This small molecule binds to this protein.
Small molecule (SMILES): O=c1ccn([C@@H]2O[C@H](CO[P](=O)(O)O[P](=O)(O)O[C@H]3OC[C@@H](O)[C@H](O)[C@H]3O)[C@@H](O)[C@H]2O)c(=O)[nH]1

Sequence of chain 1.C:
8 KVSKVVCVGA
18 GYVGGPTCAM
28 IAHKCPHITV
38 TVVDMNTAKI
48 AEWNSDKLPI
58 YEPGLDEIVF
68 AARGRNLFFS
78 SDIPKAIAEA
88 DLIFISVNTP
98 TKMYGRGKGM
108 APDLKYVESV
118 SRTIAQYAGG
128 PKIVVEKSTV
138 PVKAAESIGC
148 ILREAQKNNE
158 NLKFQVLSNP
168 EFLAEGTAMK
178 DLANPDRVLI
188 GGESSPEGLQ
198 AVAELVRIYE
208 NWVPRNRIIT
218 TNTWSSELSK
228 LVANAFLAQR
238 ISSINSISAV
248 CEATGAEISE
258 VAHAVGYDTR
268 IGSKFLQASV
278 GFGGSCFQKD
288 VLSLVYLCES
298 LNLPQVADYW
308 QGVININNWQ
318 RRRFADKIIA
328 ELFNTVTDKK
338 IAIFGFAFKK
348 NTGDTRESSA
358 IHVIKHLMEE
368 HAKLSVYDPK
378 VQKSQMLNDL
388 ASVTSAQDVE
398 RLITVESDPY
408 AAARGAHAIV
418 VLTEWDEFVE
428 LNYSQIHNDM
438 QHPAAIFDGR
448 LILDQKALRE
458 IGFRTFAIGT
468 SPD

Sequence of chain 1.D:
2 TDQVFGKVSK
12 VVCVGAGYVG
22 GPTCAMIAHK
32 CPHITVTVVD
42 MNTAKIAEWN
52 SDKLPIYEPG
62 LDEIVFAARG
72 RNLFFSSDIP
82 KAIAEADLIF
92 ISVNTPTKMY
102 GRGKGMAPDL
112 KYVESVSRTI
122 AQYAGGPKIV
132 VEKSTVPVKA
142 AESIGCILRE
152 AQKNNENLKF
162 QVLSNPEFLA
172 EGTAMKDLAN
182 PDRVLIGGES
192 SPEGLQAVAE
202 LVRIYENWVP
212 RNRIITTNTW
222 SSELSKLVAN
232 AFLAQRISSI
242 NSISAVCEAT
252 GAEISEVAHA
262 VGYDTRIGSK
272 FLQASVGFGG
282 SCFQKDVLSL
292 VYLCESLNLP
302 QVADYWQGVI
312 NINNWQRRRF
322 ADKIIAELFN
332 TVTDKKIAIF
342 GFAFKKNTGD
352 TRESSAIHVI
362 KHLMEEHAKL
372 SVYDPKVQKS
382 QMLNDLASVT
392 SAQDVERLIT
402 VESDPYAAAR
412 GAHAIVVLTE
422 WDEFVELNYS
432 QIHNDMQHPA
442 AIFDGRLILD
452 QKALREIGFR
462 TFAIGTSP

Binding-site contacts:
Ligand atom O1B contacts residue PHE345 of chain 1.D at 3.7 Å.
Ligand atom C4 contacts residue GLN274 of chain 1.D at 3.5 Å.
Ligand atom C6 contacts residue ILE238 of chain 1.D at 3.6 Å (hydrophobic).
Ligand atom O4' contacts residue LEU170 of chain 1.D at 3.2 Å (h-bond).
Ligand atom O3A contacts residue LYS346 of chain 1.D at 3.6 Å.
Ligand atom O4 contacts residue GLN274 of chain 1.D at 3.1 Å (h-bond).
Ligand atom C5D contacts residue PHE284 of chain 1.D at 3.5 Å (hydrophobic).
Ligand atom O2B contacts residue GLU172 of chain 1.D at 3.1 Å (salt-bridge).
Ligand atom O4D contacts residue PHE279 of chain 1.D at 3.3 Å.
Ligand atom O3' contacts residue PHE169 of chain 1.D at 2.9 Å (h-bond).
Ligand atom O5' contacts residue CYS283 of chain 1.D at 3.2 Å.
Ligand atom O1A contacts residue LYS346 of chain 1.D at 2.9 Å (salt-bridge).
Ligand atom C1' contacts residue PHE284 of chain 1.D at 3.6 Å (hydrophobic).
Ligand atom O3' contacts residue ARG267 of chain 1.C at 2.8 Å (salt-bridge).
Ligand atom O3B contacts residue ALA171 of chain 1.D at 3.6 Å.
Ligand atom O2B contacts residue PHE345 of chain 1.D at 3.6 Å.
Ligand atom C3D contacts residue PHE345 of chain 1.D at 3.5 Å (hydrophobic).
Ligand atom O2A contacts residue PHE272 of chain 1.D at 3.3 Å.
Ligand atom O4' contacts residue PHE169 of chain 1.D at 3.3 Å.
Ligand atom C4' contacts residue LEU170 of chain 1.D at 3.6 Å (hydrophobic).
Ligand atom C5' contacts residue LEU170 of chain 1.D at 3.6 Å (hydrophobic).
Ligand atom N3 contacts residue GLN274 of chain 1.D at 2.8 Å (h-bond).
Ligand atom O2 contacts residue ARG447 of chain 1.D at 3.6 Å (salt-bridge).
Ligand atom O4 contacts residue PHE272 of chain 1.D at 3.5 Å.
Ligand atom C4' contacts residue LYS227 of chain 1.D at 3.5 Å.
Ligand atom O2A contacts residue PHE284 of chain 1.D at 3.4 Å.
Ligand atom O2 contacts residue SER276 of chain 1.D at 2.6 Å (h-bond).
Ligand atom O3D contacts residue GLY280 of chain 1.D at 3.0 Å (h-bond).
Ligand atom O2' contacts residue ARG267 of chain 1.C at 2.8 Å (salt-bridge).
Ligand atom C3' contacts residue PHE169 of chain 1.D at 3.5 Å (hydrophobic).
Ligand atom O4' contacts residue LYS227 of chain 1.D at 2.8 Å (salt-bridge).
Ligand atom O3D contacts residue PHE345 of chain 1.D at 2.6 Å (h-bond).
Ligand atom C3' contacts residue LEU170 of chain 1.D at 3.5 Å (hydrophobic).
Ligand atom O2D contacts residue PHE345 of chain 1.D at 3.4 Å (h-bond).
Ligand atom O2D contacts residue ARG447 of chain 1.D at 2.7 Å (salt-bridge).
Ligand atom O4D contacts residue ILE238 of chain 1.D at 3.5 Å.
Ligand atom N1 contacts residue ILE238 of chain 1.D at 3.6 Å.
Ligand atom C5' contacts residue CYS283 of chain 1.D at 3.6 Å (hydrophobic).
Ligand atom C4D contacts residue GLY280 of chain 1.D at 3.5 Å.
Ligand atom O4' contacts residue GLU168 of chain 1.D at 3.0 Å (salt-bridge).